Sequence of chain 1.B:
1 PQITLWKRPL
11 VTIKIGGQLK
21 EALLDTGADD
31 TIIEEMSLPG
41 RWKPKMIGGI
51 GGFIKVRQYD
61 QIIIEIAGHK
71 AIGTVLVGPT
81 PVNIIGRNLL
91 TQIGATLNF

The small molecule below binds the protein below.
Small molecule (SMILES): CC(C)CN(C[C@@H](O)[C@H](Cc1ccccc1)NC(=O)O[C@H]1CO[C@H]2OCC[C@H]21)S(=O)(=O)c1ccc(N)cc1

Sequence of chain 1.A:
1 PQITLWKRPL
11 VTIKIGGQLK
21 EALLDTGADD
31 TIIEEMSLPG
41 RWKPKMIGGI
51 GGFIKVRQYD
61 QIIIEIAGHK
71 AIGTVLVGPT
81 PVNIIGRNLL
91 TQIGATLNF

Binding-site contacts:
Ligand atom C2 contacts residue ILE32 of chain 1.B at 3.8 Å (hydrophobic).
Ligand atom C5 contacts residue ILE50 of chain 1.A at 3.7 Å (hydrophobic).
Ligand atom O26 contacts residue ASP30 of chain 1.A at 3.3 Å (salt-bridge).
Ligand atom C6 contacts residue GLY48 of chain 1.B at 3.4 Å.
Ligand atom C3 contacts residue ALA28 of chain 1.B at 3.5 Å (hydrophobic).
Ligand atom C24 contacts residue GLY48 of chain 1.A at 3.4 Å.
Ligand atom C4 contacts residue ILE50 of chain 1.A at 3.7 Å (hydrophobic).
Ligand atom C17 contacts residue ASP25 of chain 1.B at 3.3 Å.
Ligand atom C15 contacts residue GLY27 of chain 1.B at 3.8 Å.
Ligand atom C34 contacts residue VAL82 of chain 1.B at 3.7 Å (hydrophobic).
Ligand atom C3 contacts residue ILE32 of chain 1.B at 3.4 Å (hydrophobic).
Ligand atom C12 contacts residue GLY27 of chain 1.B at 3.5 Å.
Ligand atom N20 contacts residue GLY27 of chain 1.A at 3.1 Å (h-bond).
Ligand atom O9 contacts residue ILE84 of chain 1.B at 3.8 Å.
Ligand atom C4 contacts residue ALA28 of chain 1.B at 3.6 Å (hydrophobic).
Ligand atom C3 contacts residue ASP30 of chain 1.B at 3.2 Å.
Ligand atom O18 contacts residue GLY27 of chain 1.A at 3.4 Å.
Ligand atom C32 contacts residue ASP25 of chain 1.B at 3.2 Å.
Ligand atom C35 contacts residue PRO81 of chain 1.B at 3.6 Å (hydrophobic).
Ligand atom C16 contacts residue ASP25 of chain 1.B at 3.2 Å.
Ligand atom C15 contacts residue VAL82 of chain 1.A at 3.5 Å (hydrophobic).
Ligand atom C17 contacts residue ASP25 of chain 1.A at 3.5 Å.
Ligand atom S8 contacts residue ILE50 of chain 1.A at 3.6 Å.
Ligand atom C30 contacts residue GLY48 of chain 1.A at 3.4 Å.
Ligand atom C29 contacts residue GLY27 of chain 1.A at 3.7 Å.
Ligand atom O28 contacts residue ASP29 of chain 1.A at 2.9 Å (salt-bridge).
Ligand atom O18 contacts residue ASP25 of chain 1.B at 2.7 Å (salt-bridge).
Ligand atom O18 contacts residue ASP25 of chain 1.A at 2.6 Å (salt-bridge).
Ligand atom O23 contacts residue ALA28 of chain 1.A at 3.6 Å.
Ligand atom C36 contacts residue PRO81 of chain 1.B at 3.6 Å (hydrophobic).
Ligand atom C27 contacts residue ASP29 of chain 1.A at 3.6 Å.
Ligand atom C33 contacts residue GLY27 of chain 1.A at 3.5 Å.
Ligand atom O26 contacts residue ALA28 of chain 1.A at 3.7 Å.
Ligand atom C31 contacts residue GLY48 of chain 1.A at 3.0 Å.
Ligand atom N1 contacts residue ASP30 of chain 1.B at 3.0 Å (salt-bridge).
Ligand atom O10 contacts residue GLY49 of chain 1.B at 3.3 Å.
Ligand atom C32 contacts residue GLY27 of chain 1.A at 3.7 Å.
Ligand atom C2 contacts residue ASP30 of chain 1.B at 3.6 Å.
Ligand atom O26 contacts residue ASP29 of chain 1.A at 3.1 Å (salt-bridge).
Ligand atom O9 contacts residue ILE50 of chain 1.A at 3.0 Å.